The protein below binds the small molecule below.
Small molecule (SMILES): O=C(O)c1ccc(Br)cc1

Binding-site contacts:
Ligand atom O1 contacts residue GLU197 of chain 1.A at 3.3 Å (salt-bridge).
Ligand atom C7 contacts residue GLU197 of chain 1.A at 3.2 Å.
Ligand atom O1 contacts residue GLU134 of chain 1.A at 3.2 Å (salt-bridge).
Ligand atom BR4 contacts residue ALA99 of chain 1.A at 3.6 Å.
Ligand atom C7 contacts residue GLU104 of chain 1.A at 4.1 Å.
Ligand atom C6 contacts residue ILE180 of chain 1.A at 3.8 Å (hydrophobic).
Ligand atom O1 contacts residue GLU231 of chain 1.A at 2.6 Å (salt-bridge).
Ligand atom C7 contacts residue GLU231 of chain 1.A at 3.4 Å.
Ligand atom C7 contacts residue FE1 of chain 1.J at 3.0 Å.
Ligand atom BR4 contacts residue ILE100 of chain 1.A at 3.5 Å.
Ligand atom C5 contacts residue PHE196 of chain 1.A at 4.0 Å (hydrophobic).
Ligand atom O2 contacts residue LEU192 of chain 1.A at 3.5 Å.
Ligand atom C2 contacts residue FE1 of chain 1.I at 3.7 Å.
Ligand atom O2 contacts residue GLU134 of chain 1.A at 3.3 Å (salt-bridge).
Ligand atom C2 contacts residue GLU104 of chain 1.A at 3.2 Å.
Ligand atom BR4 contacts residue TYR162 of chain 1.A at 3.7 Å.
Ligand atom O2 contacts residue ALA107 of chain 1.A at 3.9 Å.
Ligand atom BR4 contacts residue GLU104 of chain 1.A at 4.0 Å.
Ligand atom BR4 contacts residue PHE176 of chain 1.A at 3.3 Å.
Ligand atom C1 contacts residue GLU104 of chain 1.A at 3.8 Å.
Ligand atom BR4 contacts residue GLY103 of chain 1.A at 3.8 Å.
Ligand atom C5 contacts residue PHE176 of chain 1.A at 3.4 Å (hydrophobic).
Ligand atom O1 contacts residue GLU104 of chain 1.A at 3.7 Å.
Ligand atom C1 contacts residue FE1 of chain 1.I at 4.0 Å.
Ligand atom C4 contacts residue GLU104 of chain 1.A at 3.9 Å.
Ligand atom C5 contacts residue ILE180 of chain 1.A at 3.9 Å (hydrophobic).
Ligand atom C7 contacts residue GLU134 of chain 1.A at 3.5 Å.
Ligand atom O1 contacts residue FE1 of chain 1.I at 2.6 Å.
Ligand atom O2 contacts residue GLU231 of chain 1.A at 3.7 Å.
Ligand atom C5 contacts residue GLY103 of chain 1.A at 3.9 Å.
Ligand atom O1 contacts residue FE1 of chain 1.J at 2.3 Å.
Ligand atom C6 contacts residue PHE196 of chain 1.A at 3.8 Å (hydrophobic).
Ligand atom C6 contacts residue ALA107 of chain 1.A at 4.0 Å (hydrophobic).
Ligand atom C3 contacts residue GLU104 of chain 1.A at 3.5 Å.
Ligand atom C4 contacts residue GLY103 of chain 1.A at 4.0 Å.
Ligand atom C1 contacts residue PHE196 of chain 1.A at 4.0 Å (hydrophobic).
Ligand atom O2 contacts residue GLU197 of chain 1.A at 2.5 Å (salt-bridge).
Ligand atom C4 contacts residue PHE176 of chain 1.A at 3.8 Å (hydrophobic).
Ligand atom O2 contacts residue FE1 of chain 1.J at 3.0 Å.
Ligand atom C7 contacts residue FE1 of chain 1.I at 3.5 Å.

Sequence of chain 1.A:
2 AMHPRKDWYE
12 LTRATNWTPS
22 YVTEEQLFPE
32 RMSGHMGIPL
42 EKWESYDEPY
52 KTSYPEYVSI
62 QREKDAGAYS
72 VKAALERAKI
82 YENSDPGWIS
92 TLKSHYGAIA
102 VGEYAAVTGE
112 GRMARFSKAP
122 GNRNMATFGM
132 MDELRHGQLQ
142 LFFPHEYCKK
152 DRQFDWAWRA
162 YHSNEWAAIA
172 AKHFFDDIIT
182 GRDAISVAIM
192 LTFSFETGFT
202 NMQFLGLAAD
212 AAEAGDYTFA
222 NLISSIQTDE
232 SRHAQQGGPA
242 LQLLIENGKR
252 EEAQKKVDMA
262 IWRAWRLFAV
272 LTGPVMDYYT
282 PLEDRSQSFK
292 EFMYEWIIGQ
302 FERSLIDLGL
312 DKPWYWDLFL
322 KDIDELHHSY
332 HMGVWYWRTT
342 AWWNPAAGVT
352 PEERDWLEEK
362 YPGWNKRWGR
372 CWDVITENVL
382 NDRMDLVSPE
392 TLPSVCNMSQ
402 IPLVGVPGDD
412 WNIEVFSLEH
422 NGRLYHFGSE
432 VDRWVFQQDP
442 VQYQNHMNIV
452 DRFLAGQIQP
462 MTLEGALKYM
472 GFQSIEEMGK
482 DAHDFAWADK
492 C